Sequence of chain 1.A:
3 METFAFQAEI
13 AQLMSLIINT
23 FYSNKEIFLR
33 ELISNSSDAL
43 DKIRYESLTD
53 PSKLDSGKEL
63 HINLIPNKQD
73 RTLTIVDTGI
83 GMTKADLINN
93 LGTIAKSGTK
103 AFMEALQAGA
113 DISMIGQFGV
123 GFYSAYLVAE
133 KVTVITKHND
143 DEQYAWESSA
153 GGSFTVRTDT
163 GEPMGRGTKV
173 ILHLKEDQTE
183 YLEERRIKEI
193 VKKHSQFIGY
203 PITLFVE

Binding-site contacts:
Ligand atom C16 contacts residue YJX1 of chain 1.C at 4.0 Å.
Ligand atom C25 contacts residue ASN37 of chain 1.A at 3.7 Å.
Ligand atom C15 contacts residue YJX1 of chain 1.C at 3.9 Å.
Ligand atom C5 contacts residue ALA41 of chain 1.A at 3.8 Å (hydrophobic).
Ligand atom C22 contacts residue SER38 of chain 1.A at 3.7 Å.
Ligand atom O30 contacts residue THR170 of chain 1.A at 3.6 Å.
Ligand atom C15 contacts residue LEU93 of chain 1.A at 4.0 Å (hydrophobic).
Ligand atom O29 contacts residue LEU34 of chain 1.A at 3.5 Å.
Ligand atom C8 contacts residue ILE82 of chain 1.A at 3.5 Å (hydrophobic).
Ligand atom O11 contacts residue ALA41 of chain 1.A at 3.5 Å.
Ligand atom C14 contacts residue ASN37 of chain 1.A at 3.5 Å.
Ligand atom C24 contacts residue YJX1 of chain 1.C at 3.2 Å.
Ligand atom O11 contacts residue MET84 of chain 1.A at 3.6 Å.
Ligand atom O29 contacts residue ASN37 of chain 1.A at 3.8 Å.
Ligand atom O11 contacts residue ILE82 of chain 1.A at 3.6 Å.
Ligand atom C22 contacts residue ASN37 of chain 1.A at 3.8 Å.
Ligand atom O29 contacts residue VAL172 of chain 1.A at 3.4 Å.
Ligand atom C25 contacts residue MET84 of chain 1.A at 3.7 Å (hydrophobic).
Ligand atom C5 contacts residue MET84 of chain 1.A at 3.9 Å (hydrophobic).
Ligand atom C3 contacts residue MET84 of chain 1.A at 3.6 Å (hydrophobic).
Ligand atom O30 contacts residue SER38 of chain 1.A at 3.7 Å.
Ligand atom C3 contacts residue ALA41 of chain 1.A at 3.8 Å (hydrophobic).
Ligand atom O30 contacts residue ASP79 of chain 1.A at 2.6 Å (salt-bridge).
Ligand atom C25 contacts residue YJX1 of chain 1.C at 3.3 Å.
Ligand atom O30 contacts residue ALA41 of chain 1.A at 3.4 Å.
Ligand atom O30 contacts residue ASN37 of chain 1.A at 4.0 Å.
Ligand atom C21 contacts residue ASP79 of chain 1.A at 3.5 Å.
Ligand atom N2 contacts residue ALA41 of chain 1.A at 3.6 Å.
Ligand atom C21 contacts residue THR170 of chain 1.A at 3.9 Å.
Ligand atom C23 contacts residue ASN37 of chain 1.A at 3.5 Å.
Ligand atom C15 contacts residue ASN37 of chain 1.A at 3.9 Å.
Ligand atom O11 contacts residue GLY83 of chain 1.A at 3.3 Å (h-bond).
Ligand atom C22 contacts residue ASP79 of chain 1.A at 3.5 Å.
Ligand atom C6 contacts residue MET84 of chain 1.A at 3.7 Å (hydrophobic).
Ligand atom C23 contacts residue VAL172 of chain 1.A at 3.8 Å (hydrophobic).
Ligand atom N2 contacts residue MET84 of chain 1.A at 3.5 Å.
Ligand atom C12 contacts residue ASN37 of chain 1.A at 3.5 Å.
Ligand atom C13 contacts residue ASN37 of chain 1.A at 3.4 Å.
Ligand atom N2 contacts residue THR170 of chain 1.A at 3.3 Å (h-bond).
Ligand atom C24 contacts residue ASN37 of chain 1.A at 3.4 Å.

A protein and the small-molecule ligand that binds it are described below.
Small molecule (SMILES): Cc1onc(-c2ccc(O)cc2O)c1-c1ccccc1